Sequence of chain 3.PA:
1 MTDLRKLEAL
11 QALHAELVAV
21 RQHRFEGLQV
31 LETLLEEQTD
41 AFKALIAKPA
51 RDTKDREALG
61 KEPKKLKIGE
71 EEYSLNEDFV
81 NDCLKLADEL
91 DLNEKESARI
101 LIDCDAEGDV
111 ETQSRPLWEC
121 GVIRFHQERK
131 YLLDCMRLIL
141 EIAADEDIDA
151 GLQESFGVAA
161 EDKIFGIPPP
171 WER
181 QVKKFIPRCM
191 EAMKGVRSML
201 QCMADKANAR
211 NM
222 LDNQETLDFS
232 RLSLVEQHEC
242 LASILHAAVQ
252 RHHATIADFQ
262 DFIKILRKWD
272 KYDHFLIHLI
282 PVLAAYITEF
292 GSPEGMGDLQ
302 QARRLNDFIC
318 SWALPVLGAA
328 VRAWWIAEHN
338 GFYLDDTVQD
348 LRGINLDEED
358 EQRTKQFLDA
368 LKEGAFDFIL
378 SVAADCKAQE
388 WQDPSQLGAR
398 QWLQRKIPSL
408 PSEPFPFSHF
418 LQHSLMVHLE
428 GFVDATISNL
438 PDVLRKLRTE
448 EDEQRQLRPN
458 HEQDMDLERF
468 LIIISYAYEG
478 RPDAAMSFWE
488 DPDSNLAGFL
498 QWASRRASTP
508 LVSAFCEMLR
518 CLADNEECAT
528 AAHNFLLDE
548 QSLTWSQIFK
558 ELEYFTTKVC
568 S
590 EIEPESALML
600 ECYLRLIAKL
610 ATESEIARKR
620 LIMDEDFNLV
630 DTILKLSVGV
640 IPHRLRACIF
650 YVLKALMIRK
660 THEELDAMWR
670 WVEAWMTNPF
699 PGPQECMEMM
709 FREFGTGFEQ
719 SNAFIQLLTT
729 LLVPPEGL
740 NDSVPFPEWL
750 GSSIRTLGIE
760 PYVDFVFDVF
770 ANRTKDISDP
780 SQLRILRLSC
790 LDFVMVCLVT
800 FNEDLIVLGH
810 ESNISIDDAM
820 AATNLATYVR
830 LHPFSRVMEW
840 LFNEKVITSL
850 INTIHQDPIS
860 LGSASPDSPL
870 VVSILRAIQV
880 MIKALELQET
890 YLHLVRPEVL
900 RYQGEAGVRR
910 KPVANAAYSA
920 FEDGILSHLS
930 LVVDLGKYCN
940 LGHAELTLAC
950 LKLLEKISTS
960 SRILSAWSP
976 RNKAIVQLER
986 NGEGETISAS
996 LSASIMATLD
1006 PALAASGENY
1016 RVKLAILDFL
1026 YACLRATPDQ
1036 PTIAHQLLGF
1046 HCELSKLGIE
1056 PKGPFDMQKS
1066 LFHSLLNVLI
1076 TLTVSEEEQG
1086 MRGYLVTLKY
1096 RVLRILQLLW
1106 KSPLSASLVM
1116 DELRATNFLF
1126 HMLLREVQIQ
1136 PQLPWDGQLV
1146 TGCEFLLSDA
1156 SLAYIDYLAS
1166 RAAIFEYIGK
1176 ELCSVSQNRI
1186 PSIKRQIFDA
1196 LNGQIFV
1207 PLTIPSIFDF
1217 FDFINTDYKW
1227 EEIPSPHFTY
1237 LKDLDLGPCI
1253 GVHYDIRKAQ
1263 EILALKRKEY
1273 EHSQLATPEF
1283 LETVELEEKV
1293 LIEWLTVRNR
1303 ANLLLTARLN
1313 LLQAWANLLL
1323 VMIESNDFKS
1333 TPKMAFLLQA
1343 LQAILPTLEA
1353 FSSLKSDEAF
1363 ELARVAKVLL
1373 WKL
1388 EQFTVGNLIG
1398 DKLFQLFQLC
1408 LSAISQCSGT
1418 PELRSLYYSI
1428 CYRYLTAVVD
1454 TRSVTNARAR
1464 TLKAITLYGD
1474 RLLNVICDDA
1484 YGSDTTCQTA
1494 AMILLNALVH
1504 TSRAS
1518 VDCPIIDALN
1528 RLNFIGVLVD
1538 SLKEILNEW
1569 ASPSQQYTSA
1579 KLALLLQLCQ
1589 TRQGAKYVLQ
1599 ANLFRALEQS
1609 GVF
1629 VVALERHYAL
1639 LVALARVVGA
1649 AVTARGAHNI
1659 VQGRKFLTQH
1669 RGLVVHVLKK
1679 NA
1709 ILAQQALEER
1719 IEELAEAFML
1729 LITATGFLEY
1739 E

Binding-site contacts:
Ligand atom CG contacts residue HIS1126 of chain 3.PA at 4.3 Å.
Ligand atom C contacts residue GLN1063 of chain 3.PA at 3.9 Å.
Ligand atom CG contacts residue ASN1072 of chain 3.PA at 4.2 Å.
Ligand atom CD1 contacts residue ASN1072 of chain 3.PA at 4.0 Å.
Ligand atom CD1 contacts residue THR1121 of chain 3.PA at 3.0 Å.
Ligand atom CA contacts residue HIS1126 of chain 3.PA at 4.3 Å.
Ligand atom CZ contacts residue ASN1072 of chain 3.PA at 3.5 Å.
Ligand atom CE1 contacts residue THR1121 of chain 3.PA at 3.9 Å.
Ligand atom CB contacts residue GLN1063 of chain 3.PA at 4.5 Å.
Ligand atom C contacts residue HIS1126 of chain 3.PA at 4.0 Å.
Ligand atom CB contacts residue THR1121 of chain 3.PA at 3.3 Å.
Ligand atom CG2 contacts residue GLN1063 of chain 3.PA at 3.3 Å.
Ligand atom CD2 contacts residue HIS1126 of chain 3.PA at 3.4 Å.
Ligand atom CD2 contacts residue GLN1063 of chain 3.PA at 3.6 Å.
Ligand atom CE2 contacts residue ASN1072 of chain 3.PA at 4.4 Å.
Ligand atom CG contacts residue THR1121 of chain 3.PA at 3.3 Å.
Ligand atom CD2 contacts residue PHE1125 of chain 3.PA at 4.2 Å (hydrophobic).
Ligand atom OH contacts residue HIS1068 of chain 3.PA at 3.8 Å.
Ligand atom CG contacts residue ALA1120 of chain 3.PA at 4.4 Å (hydrophobic).
Ligand atom O contacts residue HIS1126 of chain 3.PA at 3.3 Å (h-bond).
Ligand atom SD contacts residue ASN1072 of chain 3.PA at 3.7 Å.
Ligand atom CA contacts residue GLN1063 of chain 3.PA at 4.3 Å.
Ligand atom CD2 contacts residue THR1121 of chain 3.PA at 4.3 Å.
Ligand atom CD1 contacts residue ASN1122 of chain 3.PA at 4.3 Å.
Ligand atom CD2 contacts residue ALA1120 of chain 3.PA at 3.5 Å (hydrophobic).
Ligand atom CD2 contacts residue LEU1129 of chain 3.PA at 4.2 Å (hydrophobic).
Ligand atom OH contacts residue GLN1063 of chain 3.PA at 3.7 Å.
Ligand atom CD1 contacts residue GLN1063 of chain 3.PA at 3.8 Å.
Ligand atom CG contacts residue GLN1063 of chain 3.PA at 4.3 Å.
Ligand atom CD2 contacts residue THR1121 of chain 3.PA at 4.0 Å.
Ligand atom CZ contacts residue GLN1063 of chain 3.PA at 4.1 Å.
Ligand atom O contacts residue VAL1202 of chain 3.PA at 3.2 Å.
Ligand atom C contacts residue VAL1202 of chain 3.PA at 4.2 Å (hydrophobic).
Ligand atom CD1 contacts residue PHE1125 of chain 3.PA at 3.6 Å (hydrophobic).
Ligand atom O contacts residue THR1121 of chain 3.PA at 4.0 Å.
Ligand atom CD1 contacts residue ALA1120 of chain 3.PA at 4.3 Å (hydrophobic).
Ligand atom O contacts residue GLN1063 of chain 3.PA at 2.9 Å (h-bond).
Ligand atom OH contacts residue ASN1072 of chain 3.PA at 3.1 Å (h-bond).
Ligand atom CE2 contacts residue GLN1063 of chain 3.PA at 3.3 Å.
Ligand atom CE1 contacts residue ASN1072 of chain 3.PA at 3.3 Å.

A protein and the small-molecule ligand that binds it are described below.
Small molecule (SMILES): CC[C@H](C)[C@H](N)C(=O)N[C@@H](CC(C)C)C(=O)N1CCC[C@H]1C(=O)N[C@@H](CCSC)C(=O)N[C@@H](Cc1ccc(O)cc1)C(=O)N[C@@H](CCCCN)C(=O)N[C@@H](CC(C)C)C(=O)N[C@@H](CO)C(=O)N1CCC[C@H]1C=O